Sequence of chain 35.P:
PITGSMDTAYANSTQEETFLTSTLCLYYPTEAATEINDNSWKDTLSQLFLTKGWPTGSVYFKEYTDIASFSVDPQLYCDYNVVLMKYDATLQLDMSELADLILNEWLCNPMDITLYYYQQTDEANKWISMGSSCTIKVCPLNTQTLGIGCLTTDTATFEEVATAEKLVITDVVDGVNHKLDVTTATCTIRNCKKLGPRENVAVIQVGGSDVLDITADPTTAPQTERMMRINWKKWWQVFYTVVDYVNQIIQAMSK

Binding-site contacts:
Ligand atom C7 contacts residue ALA18 of chain 35.P at 4.4 Å (hydrophobic).
Ligand atom C8 contacts residue ALA18 of chain 35.P at 4.0 Å (hydrophobic).
Ligand atom C1 contacts residue ASN19 of chain 35.P at 2.3 Å.
Ligand atom O5 contacts residue ASN19 of chain 35.P at 2.9 Å (h-bond).
Ligand atom C2 contacts residue ASN19 of chain 35.P at 3.6 Å.
Ligand atom N2 contacts residue ASN19 of chain 35.P at 4.0 Å.
Ligand atom C7 contacts residue TYR17 of chain 35.P at 4.3 Å (hydrophobic).
Ligand atom O7 contacts residue ALA18 of chain 35.P at 4.3 Å.
Ligand atom C5 contacts residue ASN19 of chain 35.P at 3.6 Å.
Ligand atom C3 contacts residue ASN19 of chain 35.P at 4.4 Å.
Ligand atom C8 contacts residue TYR17 of chain 35.P at 3.4 Å (hydrophobic).

The protein below binds the small molecule below.
Small molecule (SMILES): CC(=O)N[C@H]1[C@H](O[C@H]2[C@H](O)[C@@H](NC(C)=O)CO[C@@H]2CO)O[C@H](CO)[C@@H](O)[C@@H]1O